Sequence of chain 2.D:
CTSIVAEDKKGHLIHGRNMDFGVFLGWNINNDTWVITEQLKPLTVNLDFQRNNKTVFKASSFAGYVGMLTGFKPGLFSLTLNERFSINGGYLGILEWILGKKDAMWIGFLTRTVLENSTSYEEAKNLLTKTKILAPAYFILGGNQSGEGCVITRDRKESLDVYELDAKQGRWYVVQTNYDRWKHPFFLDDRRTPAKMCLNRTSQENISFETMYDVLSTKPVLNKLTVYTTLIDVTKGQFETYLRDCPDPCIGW

A protein and the small-molecule ligand that binds it are described below.
Small molecule (SMILES): CC(=O)N[C@@H]1[C@@H](O)[C@H](O)[C@@H](CO)O[C@H]1O

Binding-site contacts:
Ligand atom C2 contacts residue ASN146 of chain 2.D at 2.5 Å.
Ligand atom C4 contacts residue ASN146 of chain 2.D at 4.2 Å.
Ligand atom C7 contacts residue GLY77 of chain 2.D at 4.1 Å.
Ligand atom C5 contacts residue ASN146 of chain 2.D at 3.6 Å.
Ligand atom C6 contacts residue SER122 of chain 2.D at 3.5 Å.
Ligand atom O6 contacts residue SER122 of chain 2.D at 3.5 Å.
Ligand atom C7 contacts residue ASN146 of chain 2.D at 3.1 Å.
Ligand atom C1 contacts residue GLY77 of chain 2.D at 4.4 Å.
Ligand atom C1 contacts residue GLN147 of chain 2.D at 4.2 Å.
Ligand atom O7 contacts residue GLY77 of chain 2.D at 2.9 Å (h-bond).
Ligand atom C8 contacts residue ASN146 of chain 2.D at 4.4 Å.
Ligand atom C3 contacts residue ASN146 of chain 2.D at 3.8 Å.
Ligand atom C1 contacts residue ASN146 of chain 2.D at 1.4 Å.
Ligand atom O6 contacts residue TYR123 of chain 2.D at 3.7 Å.
Ligand atom N2 contacts residue ASN146 of chain 2.D at 2.9 Å (h-bond).
Ligand atom O7 contacts residue ASN146 of chain 2.D at 2.8 Å (h-bond).
Ligand atom O5 contacts residue ASN146 of chain 2.D at 2.3 Å (h-bond).